Binding-site contacts:
Ligand atom C2 contacts residue GLN189 of chain 1.A at 3.9 Å.
Ligand atom N1 contacts residue CYS145 of chain 1.A at 4.0 Å.
Ligand atom C12 contacts residue HIS164 of chain 1.A at 3.4 Å.
Ligand atom C contacts residue HIS41 of chain 1.A at 4.1 Å.
Ligand atom O contacts residue HIS164 of chain 1.A at 4.0 Å.
Ligand atom C8 contacts residue LEU141 of chain 1.A at 3.8 Å (hydrophobic).
Ligand atom C13 contacts residue HIS41 of chain 1.A at 3.8 Å.
Ligand atom C13 contacts residue MET165 of chain 1.A at 3.9 Å (hydrophobic).
Ligand atom N2 contacts residue LEU141 of chain 1.A at 4.0 Å.
Ligand atom C9 contacts residue PHE140 of chain 1.A at 3.6 Å (hydrophobic).
Ligand atom C8 contacts residue PHE140 of chain 1.A at 3.2 Å (hydrophobic).
Ligand atom C1 contacts residue HIS41 of chain 1.A at 4.0 Å.
Ligand atom C1 contacts residue MET49 of chain 1.A at 3.7 Å (hydrophobic).
Ligand atom C7 contacts residue CYS145 of chain 1.A at 3.8 Å (hydrophobic).
Ligand atom O contacts residue GLU166 of chain 1.A at 3.1 Å (salt-bridge).
Ligand atom C contacts residue TYR54 of chain 1.A at 3.8 Å (hydrophobic).
Ligand atom C8 contacts residue GLU166 of chain 1.A at 3.7 Å.
Ligand atom C3 contacts residue GLN189 of chain 1.A at 3.9 Å.
Ligand atom C10 contacts residue GLU166 of chain 1.A at 4.0 Å.
Ligand atom C12 contacts residue HIS41 of chain 1.A at 3.5 Å.
Ligand atom C8 contacts residue HIS163 of chain 1.A at 4.0 Å.
Ligand atom N2 contacts residue SER144 of chain 1.A at 3.9 Å.
Ligand atom C9 contacts residue ASN142 of chain 1.A at 3.8 Å.
Ligand atom C10 contacts residue LEU141 of chain 1.A at 3.8 Å (hydrophobic).
Ligand atom C10 contacts residue ASN142 of chain 1.A at 3.8 Å.
Ligand atom C7 contacts residue HIS163 of chain 1.A at 3.5 Å.
Ligand atom O contacts residue MET165 of chain 1.A at 3.2 Å.
Ligand atom C contacts residue ARG188 of chain 1.A at 3.4 Å.
Ligand atom C7 contacts residue GLU166 of chain 1.A at 3.8 Å.
Ligand atom C9 contacts residue GLU166 of chain 1.A at 3.4 Å.
Ligand atom N2 contacts residue PHE140 of chain 1.A at 3.7 Å.
Ligand atom C11 contacts residue ASN142 of chain 1.A at 3.8 Å.
Ligand atom C contacts residue ASP187 of chain 1.A at 3.3 Å.
Ligand atom C12 contacts residue MET165 of chain 1.A at 4.0 Å (hydrophobic).
Ligand atom C13 contacts residue HIS164 of chain 1.A at 3.8 Å.
Ligand atom N2 contacts residue GLU166 of chain 1.A at 3.8 Å.
Ligand atom C2 contacts residue MET49 of chain 1.A at 3.6 Å (hydrophobic).
Ligand atom C9 contacts residue LEU141 of chain 1.A at 3.5 Å (hydrophobic).
Ligand atom C3 contacts residue MET49 of chain 1.A at 4.0 Å (hydrophobic).
Ligand atom N2 contacts residue HIS163 of chain 1.A at 2.9 Å (h-bond).

A protein and the small-molecule ligand that binds it are described below.
Small molecule (SMILES): Cc1ccncc1NC(=O)CN1CCC(C)CC1

Sequence of chain 1.A:
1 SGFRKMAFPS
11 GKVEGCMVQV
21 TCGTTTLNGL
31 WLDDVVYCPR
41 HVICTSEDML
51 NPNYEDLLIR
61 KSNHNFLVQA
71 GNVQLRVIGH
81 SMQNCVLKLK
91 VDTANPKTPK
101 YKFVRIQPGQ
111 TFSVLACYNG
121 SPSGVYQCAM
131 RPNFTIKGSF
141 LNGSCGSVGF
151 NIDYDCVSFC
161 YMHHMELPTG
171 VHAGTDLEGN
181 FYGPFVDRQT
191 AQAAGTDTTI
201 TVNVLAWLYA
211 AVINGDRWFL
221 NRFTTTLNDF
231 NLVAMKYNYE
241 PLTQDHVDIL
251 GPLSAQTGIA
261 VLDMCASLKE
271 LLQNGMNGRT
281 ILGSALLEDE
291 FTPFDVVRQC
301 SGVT

Sequence of chain 2.A:
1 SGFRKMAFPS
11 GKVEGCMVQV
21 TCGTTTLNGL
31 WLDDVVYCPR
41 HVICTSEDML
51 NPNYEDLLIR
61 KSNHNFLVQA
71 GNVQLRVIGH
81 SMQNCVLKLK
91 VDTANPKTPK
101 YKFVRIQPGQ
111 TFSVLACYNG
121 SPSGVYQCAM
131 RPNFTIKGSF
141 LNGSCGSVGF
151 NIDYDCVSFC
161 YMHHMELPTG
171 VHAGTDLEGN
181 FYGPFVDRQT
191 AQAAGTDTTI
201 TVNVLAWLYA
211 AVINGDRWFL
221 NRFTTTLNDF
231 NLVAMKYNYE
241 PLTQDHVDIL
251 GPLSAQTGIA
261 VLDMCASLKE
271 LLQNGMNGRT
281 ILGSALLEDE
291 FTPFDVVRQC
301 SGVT